Sequence of chain 3.A:
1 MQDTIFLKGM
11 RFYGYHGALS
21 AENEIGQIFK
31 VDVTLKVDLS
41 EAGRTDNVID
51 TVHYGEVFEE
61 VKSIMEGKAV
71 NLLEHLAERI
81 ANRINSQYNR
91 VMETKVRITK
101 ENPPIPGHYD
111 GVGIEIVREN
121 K

A small-molecule ligand and the protein it binds are described below.
Small molecule (SMILES): Nc1nc2c(c(=O)[nH]1)N=C(CO)CN2

Binding-site contacts:
Ligand atom C2 contacts residue ALA18 of chain 3.A at 4.0 Å (hydrophobic).
Ligand atom N6 contacts residue TYR54 of chain 1.A at 3.6 Å.
Ligand atom C3 contacts residue HIS53 of chain 1.A at 3.3 Å.
Ligand atom N6 contacts residue GLU74 of chain 3.A at 3.0 Å (salt-bridge).
Ligand atom C8 contacts residue LEU72 of chain 3.A at 3.8 Å (hydrophobic).
Ligand atom C6 contacts residue GLU74 of chain 3.A at 3.7 Å.
Ligand atom C11 contacts residue GLU22 of chain 3.A at 3.2 Å.
Ligand atom O8 contacts residue LEU72 of chain 3.A at 3.3 Å.
Ligand atom O4 contacts residue LYS100 of chain 3.A at 3.7 Å.
Ligand atom N5 contacts residue HIS53 of chain 1.A at 3.2 Å.
Ligand atom O8 contacts residue ASN71 of chain 3.A at 4.0 Å.
Ligand atom C6 contacts residue TYR54 of chain 1.A at 3.0 Å (hydrophobic).
Ligand atom N6 contacts residue ILE5 of chain 1.A at 3.1 Å.
Ligand atom N5 contacts residue TYR54 of chain 1.A at 2.4 Å (h-bond).
Ligand atom C8 contacts residue TYR54 of chain 1.A at 2.8 Å (hydrophobic).
Ligand atom N5 contacts residue VAL52 of chain 1.A at 3.2 Å (h-bond).
Ligand atom N4 contacts residue TYR54 of chain 1.A at 3.2 Å.
Ligand atom C10 contacts residue TYR54 of chain 1.A at 3.0 Å (hydrophobic).
Ligand atom C6 contacts residue VAL52 of chain 1.A at 3.1 Å (hydrophobic).
Ligand atom C9 contacts residue TYR54 of chain 1.A at 2.7 Å (hydrophobic).
Ligand atom C2 contacts residue TYR54 of chain 1.A at 3.0 Å (hydrophobic).
Ligand atom N7 contacts residue GLU74 of chain 3.A at 3.0 Å (salt-bridge).
Ligand atom C3 contacts residue TYR54 of chain 1.A at 3.2 Å (hydrophobic).
Ligand atom O4 contacts residue GLU22 of chain 3.A at 2.6 Å (salt-bridge).
Ligand atom O8 contacts residue LEU73 of chain 3.A at 2.9 Å (h-bond).
Ligand atom N6 contacts residue VAL52 of chain 1.A at 2.4 Å (h-bond).
Ligand atom N4 contacts residue GLY55 of chain 1.A at 3.9 Å.
Ligand atom N1 contacts residue TYR54 of chain 1.A at 2.8 Å (h-bond).
Ligand atom C11 contacts residue ALA18 of chain 3.A at 3.1 Å (hydrophobic).
Ligand atom O8 contacts residue GLU74 of chain 3.A at 3.5 Å (salt-bridge).
Ligand atom C10 contacts residue HIS53 of chain 1.A at 3.9 Å.
Ligand atom O4 contacts residue TYR54 of chain 1.A at 3.0 Å (h-bond).
Ligand atom O8 contacts residue TYR54 of chain 1.A at 3.4 Å.
Ligand atom N6 contacts residue THR51 of chain 1.A at 4.0 Å.
Ligand atom N7 contacts residue TYR54 of chain 1.A at 3.1 Å.
Ligand atom C11 contacts residue TYR54 of chain 1.A at 3.3 Å (hydrophobic).
Ligand atom N4 contacts residue HIS53 of chain 1.A at 3.3 Å (h-bond).
Ligand atom O4 contacts residue ALA18 of chain 3.A at 4.0 Å.
Ligand atom C8 contacts residue GLU74 of chain 3.A at 3.6 Å.
Ligand atom C11 contacts residue LYS100 of chain 3.A at 3.8 Å.

Sequence of chain 1.A:
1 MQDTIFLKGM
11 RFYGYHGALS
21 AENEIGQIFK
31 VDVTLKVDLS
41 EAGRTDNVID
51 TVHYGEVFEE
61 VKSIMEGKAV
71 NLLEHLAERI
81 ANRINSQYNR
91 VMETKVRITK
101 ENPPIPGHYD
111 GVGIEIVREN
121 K